Sequence of chain 1.G:
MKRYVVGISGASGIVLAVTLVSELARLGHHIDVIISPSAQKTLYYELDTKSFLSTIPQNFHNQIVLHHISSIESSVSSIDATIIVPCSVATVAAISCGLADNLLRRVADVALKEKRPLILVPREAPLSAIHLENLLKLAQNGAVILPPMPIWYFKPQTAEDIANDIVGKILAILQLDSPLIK

Sequence of chain 1.C:
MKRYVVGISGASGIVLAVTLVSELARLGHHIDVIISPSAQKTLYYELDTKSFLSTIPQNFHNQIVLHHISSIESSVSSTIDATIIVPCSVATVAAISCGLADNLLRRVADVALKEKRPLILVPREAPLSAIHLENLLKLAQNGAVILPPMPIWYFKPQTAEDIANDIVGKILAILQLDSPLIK

Sequence of chain 1.K:
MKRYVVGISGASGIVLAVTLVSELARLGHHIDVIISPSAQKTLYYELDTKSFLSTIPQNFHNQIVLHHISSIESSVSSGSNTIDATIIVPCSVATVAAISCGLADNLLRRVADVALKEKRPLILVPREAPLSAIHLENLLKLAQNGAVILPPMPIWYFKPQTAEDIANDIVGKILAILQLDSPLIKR

A protein and the small-molecule ligand that binds it are described below.
Small molecule (SMILES): CC(C)=CCOP(=O)(O)O

Binding-site contacts:
Ligand atom PAJ contacts residue GLY79 of chain 1.K at 3.7 Å.
Ligand atom OAC contacts residue GLU128 of chain 1.G at 4.2 Å.
Ligand atom CAI contacts residue SER77 of chain 1.K at 4.1 Å.
Ligand atom OAE contacts residue ARG110 of chain 1.K at 3.6 Å (salt-bridge).
Ligand atom CAF contacts residue SER77 of chain 1.K at 3.8 Å.
Ligand atom CAF contacts residue SER78 of chain 1.K at 3.6 Å.
Ligand atom CAI contacts residue ILE72 of chain 1.K at 4.2 Å (hydrophobic).
Ligand atom OAE contacts residue ARG127 of chain 1.G at 4.0 Å.
Ligand atom OAD contacts residue GLY79 of chain 1.K at 4.1 Å.
Ligand atom OAC contacts residue ARG110 of chain 1.K at 3.8 Å.
Ligand atom CAA contacts residue SER77 of chain 1.K at 3.9 Å.
Ligand atom OAD contacts residue SER78 of chain 1.K at 4.2 Å.
Ligand atom PAJ contacts residue GLU128 of chain 1.G at 3.9 Å.
Ligand atom CAI contacts residue FMN1 of chain 1.Z at 3.0 Å.
Ligand atom OAC contacts residue GLY79 of chain 1.K at 2.7 Å (h-bond).
Ligand atom OAC contacts residue SER78 of chain 1.K at 3.7 Å.
Ligand atom PAJ contacts residue LYS117 of chain 1.K at 3.7 Å.
Ligand atom OAD contacts residue LYS173 of chain 1.C at 4.2 Å.
Ligand atom OAH contacts residue ARG110 of chain 1.K at 4.0 Å.
Ligand atom CAG contacts residue SER78 of chain 1.K at 4.1 Å.
Ligand atom OAE contacts residue GLU128 of chain 1.G at 2.6 Å (salt-bridge).
Ligand atom OAH contacts residue GLY79 of chain 1.K at 3.9 Å.
Ligand atom CAG contacts residue ARG110 of chain 1.K at 3.3 Å.
Ligand atom OAH contacts residue SER78 of chain 1.K at 3.2 Å (h-bond).
Ligand atom CAA contacts residue GLU73 of chain 1.K at 4.1 Å.
Ligand atom OAD contacts residue TYR157 of chain 1.C at 3.4 Å (h-bond).
Ligand atom CAG contacts residue TYR157 of chain 1.C at 4.0 Å (hydrophobic).
Ligand atom CAF contacts residue FMN1 of chain 1.Z at 4.0 Å.
Ligand atom CAA contacts residue FMN1 of chain 1.Z at 3.4 Å.
Ligand atom PAJ contacts residue ARG110 of chain 1.K at 4.0 Å.
Ligand atom OAH contacts residue TYR157 of chain 1.C at 3.2 Å (h-bond).
Ligand atom PAJ contacts residue TYR157 of chain 1.C at 3.9 Å.
Ligand atom CAA contacts residue ILE72 of chain 1.K at 3.4 Å (hydrophobic).
Ligand atom PAJ contacts residue SER78 of chain 1.K at 4.1 Å.
Ligand atom OAE contacts residue LYS117 of chain 1.K at 3.5 Å (salt-bridge).
Ligand atom CAF contacts residue ARG110 of chain 1.K at 4.0 Å.
Ligand atom CAG contacts residue FMN1 of chain 1.Z at 4.0 Å.
Ligand atom CAB contacts residue FMN1 of chain 1.Z at 1.5 Å.
Ligand atom OAC contacts residue LYS117 of chain 1.K at 2.6 Å (salt-bridge).
Ligand atom CAG contacts residue SER77 of chain 1.K at 4.2 Å.